The protein below binds the small molecule below.
Small molecule (SMILES): CN(C)c1cccc2c(S(=O)(=O)NCCCCCCCCNC(=O)C34C[C@@H]5C[C@@H](CC(O)(C5)C3)C4)cccc12

Sequence of chain 1.A:
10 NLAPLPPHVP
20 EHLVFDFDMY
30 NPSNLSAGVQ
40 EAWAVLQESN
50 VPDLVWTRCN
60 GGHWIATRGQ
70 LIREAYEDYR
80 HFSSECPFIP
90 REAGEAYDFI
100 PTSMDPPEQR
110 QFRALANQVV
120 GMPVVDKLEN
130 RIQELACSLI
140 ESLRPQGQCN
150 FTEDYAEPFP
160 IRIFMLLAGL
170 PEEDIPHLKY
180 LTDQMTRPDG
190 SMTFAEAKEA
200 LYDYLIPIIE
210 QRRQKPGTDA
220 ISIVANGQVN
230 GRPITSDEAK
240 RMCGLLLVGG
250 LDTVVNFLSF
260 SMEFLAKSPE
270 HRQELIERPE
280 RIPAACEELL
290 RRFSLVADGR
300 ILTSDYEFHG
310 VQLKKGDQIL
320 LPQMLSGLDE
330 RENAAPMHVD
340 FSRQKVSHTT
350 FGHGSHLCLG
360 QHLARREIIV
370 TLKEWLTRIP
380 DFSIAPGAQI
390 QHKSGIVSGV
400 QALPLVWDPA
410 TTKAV

Binding-site contacts:
Ligand atom O35 contacts residue PRO187 of chain 1.A at 3.8 Å.
Ligand atom C30 contacts residue ILE395 of chain 1.A at 3.7 Å (hydrophobic).
Ligand atom C18 contacts residue TYR29 of chain 1.A at 3.6 Å (hydrophobic).
Ligand atom N25 contacts residue VAL247 of chain 1.A at 3.8 Å.
Ligand atom O38 contacts residue PHE87 of chain 1.A at 4.0 Å.
Ligand atom N34 contacts residue PRO187 of chain 1.A at 3.9 Å.
Ligand atom C27 contacts residue PHE87 of chain 1.A at 4.0 Å (hydrophobic).
Ligand atom C10 contacts residue PHE87 of chain 1.A at 4.0 Å (hydrophobic).
Ligand atom C10 contacts residue ILE395 of chain 1.A at 3.8 Å (hydrophobic).
Ligand atom O39 contacts residue GLY248 of chain 1.A at 3.2 Å (h-bond).
Ligand atom C16 contacts residue PRO89 of chain 1.A at 3.9 Å (hydrophobic).
Ligand atom C19 contacts residue ASN59 of chain 1.A at 3.5 Å.
Ligand atom C24 contacts residue TYR96 of chain 1.A at 3.6 Å (hydrophobic).
Ligand atom C33 contacts residue TYR29 of chain 1.A at 3.2 Å (hydrophobic).
Ligand atom C32 contacts residue TYR29 of chain 1.A at 3.7 Å (hydrophobic).
Ligand atom C14 contacts residue PRO89 of chain 1.A at 3.6 Å (hydrophobic).
Ligand atom C20 contacts residue PRO89 of chain 1.A at 3.9 Å (hydrophobic).
Ligand atom O37 contacts residue PRO187 of chain 1.A at 3.4 Å.
Ligand atom C3 contacts residue HEM1 of chain 1.B at 4.0 Å.
Ligand atom C11 contacts residue GLU91 of chain 1.A at 3.2 Å.
Ligand atom C6 contacts residue VAL396 of chain 1.A at 3.8 Å (hydrophobic).
Ligand atom C26 contacts residue VAL247 of chain 1.A at 3.6 Å (hydrophobic).
Ligand atom C8 contacts residue ILE395 of chain 1.A at 3.9 Å (hydrophobic).
Ligand atom C4 contacts residue TYR96 of chain 1.A at 3.3 Å (hydrophobic).
Ligand atom C22 contacts residue PRO89 of chain 1.A at 3.9 Å (hydrophobic).
Ligand atom C27 contacts residue PHE193 of chain 1.A at 3.7 Å (hydrophobic).
Ligand atom C19 contacts residue TYR29 of chain 1.A at 3.5 Å (hydrophobic).
Ligand atom C31 contacts residue ILE395 of chain 1.A at 3.8 Å (hydrophobic).
Ligand atom C1 contacts residue HEM1 of chain 1.B at 3.9 Å.
Ligand atom C24 contacts residue PHE87 of chain 1.A at 4.0 Å (hydrophobic).
Ligand atom S36 contacts residue PRO187 of chain 1.A at 3.9 Å.
Ligand atom O38 contacts residue PHE98 of chain 1.A at 3.6 Å.
Ligand atom C15 contacts residue PRO89 of chain 1.A at 3.5 Å (hydrophobic).
Ligand atom O39 contacts residue THR252 of chain 1.A at 3.5 Å.
Ligand atom O38 contacts residue TYR96 of chain 1.A at 2.6 Å (h-bond).
Ligand atom C32 contacts residue ILE395 of chain 1.A at 3.7 Å (hydrophobic).
Ligand atom O35 contacts residue TYR29 of chain 1.A at 3.6 Å.
Ligand atom C22 contacts residue GLU91 of chain 1.A at 3.3 Å.
Ligand atom C3 contacts residue ASP297 of chain 1.A at 3.7 Å.
Ligand atom C20 contacts residue ASN59 of chain 1.A at 3.9 Å.